Binding-site contacts:
Ligand atom N2 contacts residue ASN45 of chain 3.A at 2.7 Å (h-bond).
Ligand atom C1 contacts residue ASN45 of chain 3.A at 1.4 Å.
Ligand atom C8 contacts residue ASN45 of chain 3.A at 4.0 Å.
Ligand atom C7 contacts residue ASN45 of chain 3.A at 3.0 Å.
Ligand atom O7 contacts residue ASN45 of chain 3.A at 3.2 Å (h-bond).
Ligand atom C5 contacts residue ASN45 of chain 3.A at 3.6 Å.
Ligand atom C2 contacts residue ASN45 of chain 3.A at 2.2 Å.
Ligand atom C3 contacts residue ASN45 of chain 3.A at 3.6 Å.
Ligand atom O5 contacts residue ASN45 of chain 3.A at 2.3 Å (h-bond).
Ligand atom C4 contacts residue ASN45 of chain 3.A at 4.2 Å.

Sequence of chain 3.A:
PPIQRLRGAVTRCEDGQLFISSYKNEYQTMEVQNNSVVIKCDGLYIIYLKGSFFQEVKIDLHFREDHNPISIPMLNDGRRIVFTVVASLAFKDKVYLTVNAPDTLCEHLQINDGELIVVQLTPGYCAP

The small molecule below binds the protein below.
Small molecule (SMILES): CC(=O)N[C@@H]1[C@@H](O)[C@H](O)[C@@H](CO)O[C@H]1O